A protein and the small-molecule ligand that binds it are described below.
Small molecule (SMILES): C[C@H](CNC(=O)c1ccc(S(N)(=O)=O)cc1)Cn1ccc2ccccc21

Binding-site contacts:
Ligand atom S13 contacts residue HIS99 of chain 1.A at 3.9 Å.
Ligand atom C08 contacts residue THR204 of chain 1.A at 3.2 Å.
Ligand atom O14 contacts residue VAL126 of chain 1.A at 3.9 Å.
Ligand atom S13 contacts residue THR203 of chain 1.A at 3.8 Å.
Ligand atom C25 contacts residue GLY136 of chain 1.A at 3.9 Å.
Ligand atom C12 contacts residue LEU202 of chain 1.A at 3.8 Å (hydrophobic).
Ligand atom O14 contacts residue ZN1 of chain 1.B at 3.0 Å.
Ligand atom C09 contacts residue THR204 of chain 1.A at 3.1 Å.
Ligand atom C11 contacts residue HIS99 of chain 1.A at 4.0 Å.
Ligand atom C20 contacts residue PHE135 of chain 1.A at 3.5 Å (hydrophobic).
Ligand atom C10 contacts residue HIS99 of chain 1.A at 4.0 Å.
Ligand atom C08 contacts residue LEU202 of chain 1.A at 3.8 Å (hydrophobic).
Ligand atom NP6 contacts residue HIS99 of chain 1.A at 3.2 Å (h-bond).
Ligand atom O14 contacts residue HIS124 of chain 1.A at 3.4 Å (h-bond).
Ligand atom NP6 contacts residue ZN1 of chain 1.B at 1.9 Å.
Ligand atom C02 contacts residue PHE135 of chain 1.A at 3.9 Å (hydrophobic).
Ligand atom C10 contacts residue LEU202 of chain 1.A at 3.8 Å (hydrophobic).
Ligand atom NP6 contacts residue THR203 of chain 1.A at 2.8 Å (h-bond).
Ligand atom O15 contacts residue THR203 of chain 1.A at 2.9 Å (h-bond).
Ligand atom C19 contacts residue GLY136 of chain 1.A at 4.0 Å.
Ligand atom O14 contacts residue VAL147 of chain 1.A at 3.8 Å.
Ligand atom C11 contacts residue VAL126 of chain 1.A at 3.7 Å (hydrophobic).
Ligand atom N17 contacts residue PHE135 of chain 1.A at 3.9 Å.
Ligand atom C26 contacts residue LEU202 of chain 1.A at 4.0 Å (hydrophobic).
Ligand atom C07 contacts residue LEU202 of chain 1.A at 3.9 Å (hydrophobic).
Ligand atom O14 contacts residue HIS99 of chain 1.A at 3.3 Å.
Ligand atom C25 contacts residue PHE135 of chain 1.A at 3.7 Å (hydrophobic).
Ligand atom C09 contacts residue LEU202 of chain 1.A at 3.8 Å (hydrophobic).
Ligand atom O15 contacts residue ZN1 of chain 1.B at 4.0 Å.
Ligand atom NP6 contacts residue HIS124 of chain 1.A at 3.4 Å (h-bond).
Ligand atom O15 contacts residue TRP213 of chain 1.A at 3.5 Å.
Ligand atom O15 contacts residue LEU202 of chain 1.A at 3.4 Å.
Ligand atom O14 contacts residue TRP213 of chain 1.A at 4.0 Å.
Ligand atom NP6 contacts residue HIS101 of chain 1.A at 3.4 Å (h-bond).
Ligand atom O06 contacts residue PHE135 of chain 1.A at 3.3 Å.
Ligand atom S13 contacts residue ZN1 of chain 1.B at 3.0 Å.
Ligand atom C11 contacts residue LEU202 of chain 1.A at 3.8 Å (hydrophobic).
Ligand atom S13 contacts residue HIS124 of chain 1.A at 3.9 Å.
Ligand atom C12 contacts residue GLN97 of chain 1.A at 3.8 Å.
Ligand atom C26 contacts residue PRO206 of chain 1.A at 4.0 Å (hydrophobic).

Sequence of chain 1.A:
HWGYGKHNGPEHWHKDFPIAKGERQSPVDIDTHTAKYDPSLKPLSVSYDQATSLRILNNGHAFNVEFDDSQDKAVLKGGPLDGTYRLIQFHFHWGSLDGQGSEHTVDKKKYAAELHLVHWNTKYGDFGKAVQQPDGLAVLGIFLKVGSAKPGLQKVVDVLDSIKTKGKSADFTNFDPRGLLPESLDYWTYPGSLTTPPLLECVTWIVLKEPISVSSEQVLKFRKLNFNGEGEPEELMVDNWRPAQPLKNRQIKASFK